Binding-site contacts:
Ligand atom C8 contacts residue THR428 of chain 1.M at 4.3 Å.
Ligand atom C1 contacts residue GLN585 of chain 1.N at 4.2 Å.
Ligand atom C6 contacts residue THR171 of chain 1.N at 4.3 Å.
Ligand atom C2 contacts residue ASN169 of chain 1.N at 2.5 Å.
Ligand atom C8 contacts residue ASN169 of chain 1.N at 4.3 Å.
Ligand atom C3 contacts residue ASN169 of chain 1.N at 3.8 Å.
Ligand atom O7 contacts residue VAL586 of chain 1.N at 4.3 Å.
Ligand atom C4 contacts residue ASN169 of chain 1.N at 4.2 Å.
Ligand atom C1 contacts residue ASN169 of chain 1.N at 1.4 Å.
Ligand atom O5 contacts residue ASN169 of chain 1.N at 2.4 Å (h-bond).
Ligand atom C2 contacts residue GLN585 of chain 1.N at 4.0 Å.
Ligand atom O5 contacts residue GLN585 of chain 1.N at 3.9 Å.
Ligand atom C8 contacts residue THR588 of chain 1.N at 4.5 Å.
Ligand atom O6 contacts residue GLN585 of chain 1.N at 3.8 Å.
Ligand atom O6 contacts residue LYS172 of chain 1.N at 4.4 Å.
Ligand atom N2 contacts residue ASN169 of chain 1.N at 2.9 Å (h-bond).
Ligand atom C5 contacts residue ASN169 of chain 1.N at 3.7 Å.
Ligand atom C8 contacts residue CYS416 of chain 1.M at 3.7 Å (hydrophobic).
Ligand atom O7 contacts residue ASN169 of chain 1.N at 3.1 Å (h-bond).
Ligand atom C7 contacts residue ASN169 of chain 1.N at 3.2 Å.
Ligand atom O7 contacts residue GLN585 of chain 1.N at 4.0 Å.

Sequence of chain 1.M:
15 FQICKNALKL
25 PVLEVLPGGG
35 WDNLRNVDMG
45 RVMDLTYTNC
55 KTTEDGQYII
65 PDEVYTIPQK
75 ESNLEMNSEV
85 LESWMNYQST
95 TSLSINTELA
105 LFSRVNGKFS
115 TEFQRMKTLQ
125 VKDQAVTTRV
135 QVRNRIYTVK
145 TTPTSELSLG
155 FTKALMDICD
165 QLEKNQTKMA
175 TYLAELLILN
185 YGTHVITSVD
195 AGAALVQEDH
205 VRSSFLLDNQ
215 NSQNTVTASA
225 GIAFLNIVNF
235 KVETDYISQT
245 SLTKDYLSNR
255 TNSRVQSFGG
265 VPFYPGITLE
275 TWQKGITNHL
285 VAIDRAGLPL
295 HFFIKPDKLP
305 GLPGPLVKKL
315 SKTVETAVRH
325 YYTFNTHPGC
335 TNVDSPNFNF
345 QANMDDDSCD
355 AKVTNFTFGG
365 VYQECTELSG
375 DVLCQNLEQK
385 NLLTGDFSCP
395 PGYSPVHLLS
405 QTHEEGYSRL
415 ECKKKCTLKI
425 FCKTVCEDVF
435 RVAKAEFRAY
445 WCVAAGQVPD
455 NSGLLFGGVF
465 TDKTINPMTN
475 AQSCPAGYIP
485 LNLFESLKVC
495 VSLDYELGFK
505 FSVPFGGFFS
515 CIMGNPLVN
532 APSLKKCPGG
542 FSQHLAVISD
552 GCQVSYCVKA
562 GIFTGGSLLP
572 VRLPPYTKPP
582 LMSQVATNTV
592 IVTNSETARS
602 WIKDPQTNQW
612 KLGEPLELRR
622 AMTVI

The protein below binds the small molecule below.
Small molecule (SMILES): CC(=O)N[C@@H]1[C@@H](O)[C@H](O)[C@@H](CO)O[C@H]1O

Sequence of chain 1.N:
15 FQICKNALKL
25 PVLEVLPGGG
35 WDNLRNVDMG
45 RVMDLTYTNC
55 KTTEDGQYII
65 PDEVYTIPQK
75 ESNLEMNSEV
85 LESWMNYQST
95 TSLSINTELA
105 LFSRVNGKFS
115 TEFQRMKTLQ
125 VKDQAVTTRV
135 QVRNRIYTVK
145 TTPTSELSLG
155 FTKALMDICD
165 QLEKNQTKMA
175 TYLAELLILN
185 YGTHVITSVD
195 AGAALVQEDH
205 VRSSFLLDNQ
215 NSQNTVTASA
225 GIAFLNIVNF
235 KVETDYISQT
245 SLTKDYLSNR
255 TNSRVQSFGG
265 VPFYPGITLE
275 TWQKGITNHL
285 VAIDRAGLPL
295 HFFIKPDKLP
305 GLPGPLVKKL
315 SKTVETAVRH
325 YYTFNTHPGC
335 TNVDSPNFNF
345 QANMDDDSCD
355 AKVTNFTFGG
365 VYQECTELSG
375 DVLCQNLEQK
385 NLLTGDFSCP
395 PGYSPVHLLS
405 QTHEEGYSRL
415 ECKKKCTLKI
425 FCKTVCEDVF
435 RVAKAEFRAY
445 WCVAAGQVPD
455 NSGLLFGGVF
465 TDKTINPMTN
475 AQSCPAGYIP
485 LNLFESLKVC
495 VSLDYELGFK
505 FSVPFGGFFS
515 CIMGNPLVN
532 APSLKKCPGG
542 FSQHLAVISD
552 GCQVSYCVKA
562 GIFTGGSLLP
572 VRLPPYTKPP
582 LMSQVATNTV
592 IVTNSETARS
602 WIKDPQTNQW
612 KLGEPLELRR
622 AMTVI